The protein below binds the small molecule below.
Small molecule (SMILES): CC(=O)N[C@@H]1[C@@H](O)[C@H](O)[C@@H](CO)O[C@H]1O

Sequence of chain 1.C:
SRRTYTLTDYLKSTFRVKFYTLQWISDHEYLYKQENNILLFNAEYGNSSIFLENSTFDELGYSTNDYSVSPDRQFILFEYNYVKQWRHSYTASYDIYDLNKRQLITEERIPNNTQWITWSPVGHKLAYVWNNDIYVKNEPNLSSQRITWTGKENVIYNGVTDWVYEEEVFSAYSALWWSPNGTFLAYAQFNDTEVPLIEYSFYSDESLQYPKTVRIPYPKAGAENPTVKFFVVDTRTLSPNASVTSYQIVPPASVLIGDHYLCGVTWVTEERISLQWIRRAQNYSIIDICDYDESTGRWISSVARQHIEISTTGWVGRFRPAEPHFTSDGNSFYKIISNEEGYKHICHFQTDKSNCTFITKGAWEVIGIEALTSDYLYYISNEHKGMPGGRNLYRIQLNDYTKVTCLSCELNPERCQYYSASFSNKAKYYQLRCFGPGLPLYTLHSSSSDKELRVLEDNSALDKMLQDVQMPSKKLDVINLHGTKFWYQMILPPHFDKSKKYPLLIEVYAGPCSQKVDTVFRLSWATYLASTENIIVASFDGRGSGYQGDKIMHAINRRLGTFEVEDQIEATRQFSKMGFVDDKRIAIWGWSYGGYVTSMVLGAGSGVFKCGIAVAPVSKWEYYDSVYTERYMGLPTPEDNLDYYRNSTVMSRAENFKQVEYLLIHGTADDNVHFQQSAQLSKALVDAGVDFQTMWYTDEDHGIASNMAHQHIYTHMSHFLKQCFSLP

Binding-site contacts:
Ligand atom C1 contacts residue ILE156 of chain 1.C at 4.1 Å (hydrophobic).
Ligand atom O7 contacts residue ASN191 of chain 1.C at 3.4 Å (h-bond).
Ligand atom C8 contacts residue ASN191 of chain 1.C at 4.2 Å.
Ligand atom C1 contacts residue ASN191 of chain 1.C at 1.4 Å.
Ligand atom C4 contacts residue ASN191 of chain 1.C at 4.3 Å.
Ligand atom O5 contacts residue ASN191 of chain 1.C at 2.4 Å (h-bond).
Ligand atom O7 contacts residue GLN189 of chain 1.C at 3.9 Å.
Ligand atom C2 contacts residue ASN191 of chain 1.C at 2.4 Å.
Ligand atom N2 contacts residue ILE156 of chain 1.C at 3.8 Å.
Ligand atom C8 contacts residue THR150 of chain 1.C at 4.0 Å.
Ligand atom O7 contacts residue LYS229 of chain 1.C at 3.6 Å.
Ligand atom C5 contacts residue ASN191 of chain 1.C at 3.7 Å.
Ligand atom C5 contacts residue THR193 of chain 1.C at 4.0 Å.
Ligand atom C7 contacts residue GLN189 of chain 1.C at 4.5 Å.
Ligand atom C1 contacts residue THR193 of chain 1.C at 3.4 Å.
Ligand atom C8 contacts residue ILE156 of chain 1.C at 3.5 Å (hydrophobic).
Ligand atom N2 contacts residue ASN191 of chain 1.C at 2.8 Å (h-bond).
Ligand atom O5 contacts residue THR193 of chain 1.C at 3.7 Å.
Ligand atom C6 contacts residue GLU194 of chain 1.C at 4.4 Å.
Ligand atom O6 contacts residue GLU194 of chain 1.C at 3.3 Å.
Ligand atom O6 contacts residue THR193 of chain 1.C at 4.0 Å.
Ligand atom C3 contacts residue ASN191 of chain 1.C at 3.8 Å.
Ligand atom C8 contacts residue GLN189 of chain 1.C at 4.2 Å.
Ligand atom C7 contacts residue ILE156 of chain 1.C at 3.8 Å (hydrophobic).
Ligand atom C7 contacts residue ASN191 of chain 1.C at 3.2 Å.